This protein binds this small molecule.
Small molecule (SMILES): [H]/N=C(/NCc1ccc(C)cc1)NC(=O)Cc1ccc(OC)c(OC)c1

Sequence of chain 2.B:
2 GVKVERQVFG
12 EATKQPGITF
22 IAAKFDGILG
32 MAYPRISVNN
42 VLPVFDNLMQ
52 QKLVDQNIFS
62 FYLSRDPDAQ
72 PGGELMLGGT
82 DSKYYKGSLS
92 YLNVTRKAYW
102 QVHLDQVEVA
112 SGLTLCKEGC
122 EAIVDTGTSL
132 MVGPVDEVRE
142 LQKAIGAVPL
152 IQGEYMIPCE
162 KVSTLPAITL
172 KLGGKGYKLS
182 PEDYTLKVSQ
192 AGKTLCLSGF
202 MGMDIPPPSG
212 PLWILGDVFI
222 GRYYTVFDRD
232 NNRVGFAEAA

Sequence of chain 2.A:
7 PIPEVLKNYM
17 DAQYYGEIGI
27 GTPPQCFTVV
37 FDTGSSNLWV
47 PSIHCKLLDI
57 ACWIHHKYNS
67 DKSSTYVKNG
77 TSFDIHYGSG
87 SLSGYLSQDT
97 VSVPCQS

Binding-site contacts:
Ligand atom C4 contacts residue ILE29 of chain 2.B at 3.9 Å (hydrophobic).
Ligand atom C20 contacts residue ILE124 of chain 2.B at 3.6 Å (hydrophobic).
Ligand atom O7 contacts residue PHE26 of chain 2.B at 3.7 Å.
Ligand atom O9 contacts residue PHE26 of chain 2.B at 3.1 Å.
Ligand atom C11 contacts residue ILE29 of chain 2.B at 3.7 Å (hydrophobic).
Ligand atom N16 contacts residue ASP126 of chain 2.B at 3.6 Å.
Ligand atom C12 contacts residue ASP38 of chain 2.A at 3.4 Å.
Ligand atom C4 contacts residue ASP38 of chain 2.A at 3.7 Å.
Ligand atom C10 contacts residue PHE26 of chain 2.B at 3.7 Å (hydrophobic).
Ligand atom C23 contacts residue ILE206 of chain 2.B at 4.0 Å (hydrophobic).
Ligand atom C11 contacts residue TYR83 of chain 2.A at 3.4 Å (hydrophobic).
Ligand atom C10 contacts residue GLN19 of chain 2.A at 3.9 Å.
Ligand atom N17 contacts residue ASP38 of chain 2.A at 3.0 Å (salt-bridge).
Ligand atom C2 contacts residue ILE29 of chain 2.B at 3.4 Å (hydrophobic).
Ligand atom C14 contacts residue ASP126 of chain 2.B at 3.4 Å.
Ligand atom C25 contacts residue TYR100 of chain 2.B at 3.3 Å (hydrophobic).
Ligand atom N17 contacts residue GLY128 of chain 2.B at 3.8 Å.
Ligand atom C18 contacts residue THR129 of chain 2.B at 3.4 Å.
Ligand atom C8 contacts residue THR20 of chain 2.B at 3.7 Å.
Ligand atom N17 contacts residue GLY40 of chain 2.A at 3.9 Å.
Ligand atom C25 contacts residue ILE206 of chain 2.B at 3.7 Å (hydrophobic).
Ligand atom C14 contacts residue ASP38 of chain 2.A at 3.6 Å.
Ligand atom C22 contacts residue ILE124 of chain 2.B at 3.8 Å (hydrophobic).
Ligand atom C1 contacts residue ILE29 of chain 2.B at 3.6 Å (hydrophobic).
Ligand atom C3 contacts residue PHE26 of chain 2.B at 3.9 Å (hydrophobic).
Ligand atom N17 contacts residue ASP126 of chain 2.B at 2.4 Å (salt-bridge).
Ligand atom O15 contacts residue TYR83 of chain 2.A at 3.4 Å.
Ligand atom C4 contacts residue GLY128 of chain 2.B at 3.7 Å.
Ligand atom C20 contacts residue TYR100 of chain 2.B at 3.5 Å (hydrophobic).
Ligand atom C6 contacts residue GLY128 of chain 2.B at 3.5 Å.
Ligand atom N17 contacts residue THR129 of chain 2.B at 3.7 Å.
Ligand atom C24 contacts residue ILE215 of chain 2.B at 3.9 Å (hydrophobic).
Ligand atom C19 contacts residue ASP126 of chain 2.B at 3.6 Å.
Ligand atom C22 contacts residue ASP126 of chain 2.B at 3.3 Å.
Ligand atom C8 contacts residue SER85 of chain 2.A at 3.4 Å.
Ligand atom C11 contacts residue ASP38 of chain 2.A at 3.4 Å.
Ligand atom C18 contacts residue ASP126 of chain 2.B at 3.1 Å.
Ligand atom N13 contacts residue ASP38 of chain 2.A at 2.7 Å (salt-bridge).
Ligand atom C5 contacts residue PHE26 of chain 2.B at 3.5 Å (hydrophobic).
Ligand atom C12 contacts residue TYR83 of chain 2.A at 3.6 Å (hydrophobic).